The protein below binds the small molecule below.
Small molecule (SMILES): OC[C@@H]1O[C@@](O)(CO)[C@@H](O)[C@H]1O

Sequence of chain 2.B:
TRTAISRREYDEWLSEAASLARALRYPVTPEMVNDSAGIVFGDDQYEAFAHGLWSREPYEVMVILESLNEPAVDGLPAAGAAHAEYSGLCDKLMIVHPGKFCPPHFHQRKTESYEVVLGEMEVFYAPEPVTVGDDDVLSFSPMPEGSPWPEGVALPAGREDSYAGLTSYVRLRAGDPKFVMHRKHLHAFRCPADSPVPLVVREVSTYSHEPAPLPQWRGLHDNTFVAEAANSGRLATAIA

Binding-site contacts:
Ligand atom O6 contacts residue PRO158 of chain 2.B at 2.5 Å (h-bond).
Ligand atom C6 contacts residue GLY160 of chain 2.B at 3.5 Å.
Ligand atom C6 contacts residue PRO158 of chain 2.B at 2.6 Å (hydrophobic).
Ligand atom C5 contacts residue PRO158 of chain 2.B at 3.8 Å (hydrophobic).
Ligand atom C2 contacts residue VAL161 of chain 2.B at 4.2 Å (hydrophobic).
Ligand atom O5 contacts residue TRP157 of chain 2.B at 3.7 Å.
Ligand atom O6 contacts residue GLU159 of chain 2.B at 3.6 Å.
Ligand atom O1 contacts residue LEU163 of chain 2.B at 3.7 Å.
Ligand atom O5 contacts residue PRO158 of chain 2.B at 4.3 Å.
Ligand atom C5 contacts residue GLU159 of chain 2.B at 4.5 Å.
Ligand atom C6 contacts residue VAL161 of chain 2.B at 4.1 Å (hydrophobic).
Ligand atom C6 contacts residue GLU159 of chain 2.B at 3.1 Å.
Ligand atom O6 contacts residue GLY160 of chain 2.B at 3.4 Å (h-bond).
Ligand atom O6 contacts residue VAL161 of chain 2.B at 3.1 Å (h-bond).
Ligand atom C1 contacts residue TRP157 of chain 2.B at 4.2 Å (hydrophobic).
Ligand atom O6 contacts residue TRP157 of chain 2.B at 4.2 Å.
Ligand atom O2 contacts residue VAL161 of chain 2.B at 2.8 Å (h-bond).
Ligand atom C2 contacts residue TRP157 of chain 2.B at 4.5 Å (hydrophobic).